Binding-site contacts:
Ligand atom CG2 contacts residue PHE76 of chain 29.B at 3.8 Å (hydrophobic).

This protein binds this small molecule.
Small molecule (SMILES): CC(C)[C@H](NC(=O)[C@H](CCCN=C(N)N)NC(=O)[C@@H](N)CCC(=O)O)C(=O)N[C@H](C=O)CCCCN

Sequence of chain 29.B:
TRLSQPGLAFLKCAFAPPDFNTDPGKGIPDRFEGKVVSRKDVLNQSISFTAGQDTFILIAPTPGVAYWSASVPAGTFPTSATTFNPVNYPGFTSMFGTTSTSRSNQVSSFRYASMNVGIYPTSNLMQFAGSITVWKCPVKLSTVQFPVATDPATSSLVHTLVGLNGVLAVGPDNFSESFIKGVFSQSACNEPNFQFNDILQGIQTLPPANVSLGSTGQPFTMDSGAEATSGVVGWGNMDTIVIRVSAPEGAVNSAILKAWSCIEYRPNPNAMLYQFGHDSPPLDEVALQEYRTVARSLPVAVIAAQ